Sequence of chain 1.M:
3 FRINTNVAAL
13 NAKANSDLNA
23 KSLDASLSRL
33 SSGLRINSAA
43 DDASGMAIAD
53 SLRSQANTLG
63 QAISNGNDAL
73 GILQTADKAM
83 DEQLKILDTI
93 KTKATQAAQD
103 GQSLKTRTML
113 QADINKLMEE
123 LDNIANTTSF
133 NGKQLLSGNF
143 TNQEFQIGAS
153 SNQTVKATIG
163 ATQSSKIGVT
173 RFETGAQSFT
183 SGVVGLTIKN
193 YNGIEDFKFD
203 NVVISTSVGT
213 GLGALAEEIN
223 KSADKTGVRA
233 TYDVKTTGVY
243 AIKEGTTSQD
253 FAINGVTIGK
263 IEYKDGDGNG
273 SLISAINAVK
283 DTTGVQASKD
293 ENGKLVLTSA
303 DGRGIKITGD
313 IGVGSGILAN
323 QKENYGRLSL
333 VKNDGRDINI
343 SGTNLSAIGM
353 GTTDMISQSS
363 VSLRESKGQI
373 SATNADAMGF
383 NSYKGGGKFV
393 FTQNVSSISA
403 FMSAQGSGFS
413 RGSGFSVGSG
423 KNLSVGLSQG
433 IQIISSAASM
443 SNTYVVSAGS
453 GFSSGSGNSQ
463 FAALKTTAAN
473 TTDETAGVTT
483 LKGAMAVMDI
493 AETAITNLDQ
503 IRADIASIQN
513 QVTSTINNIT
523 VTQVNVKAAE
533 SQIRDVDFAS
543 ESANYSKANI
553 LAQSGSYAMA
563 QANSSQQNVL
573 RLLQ

Binding-site contacts:
Ligand atom C1 contacts residue LYS191 of chain 1.M at 4.4 Å.
Ligand atom C6 contacts residue SER343 of chain 1.M at 3.3 Å.
Ligand atom C1 contacts residue SER343 of chain 1.M at 1.6 Å.
Ligand atom O1A contacts residue SER343 of chain 1.M at 2.2 Å (h-bond).
Ligand atom C7 contacts residue SER343 of chain 1.M at 4.4 Å.
Ligand atom C2 contacts residue SER343 of chain 1.M at 1.4 Å.
Ligand atom O1B contacts residue SER343 of chain 1.M at 2.5 Å (h-bond).
Ligand atom O6 contacts residue SER343 of chain 1.M at 2.2 Å (h-bond).
Ligand atom C4 contacts residue SER343 of chain 1.M at 3.8 Å.
Ligand atom C5 contacts residue SER343 of chain 1.M at 4.1 Å.
Ligand atom C3 contacts residue SER343 of chain 1.M at 2.9 Å.
Ligand atom O8 contacts residue SER343 of chain 1.M at 4.3 Å.
Ligand atom C2 contacts residue GLY344 of chain 1.M at 4.3 Å.
Ligand atom O1A contacts residue GLY344 of chain 1.M at 3.5 Å (h-bond).
Ligand atom C8 contacts residue LYS191 of chain 1.M at 4.5 Å.
Ligand atom C3 contacts residue GLY344 of chain 1.M at 4.4 Å.
Ligand atom C1 contacts residue GLY344 of chain 1.M at 4.4 Å.
Ligand atom O1B contacts residue LYS191 of chain 1.M at 3.2 Å (salt-bridge).
Ligand atom O8 contacts residue LYS191 of chain 1.M at 4.0 Å.

This small molecule binds to this protein.
Small molecule (SMILES): C[C@H](O)[C@H](N)[C@@H]1O[C@](O)(C(=O)O)C[C@H](O)[C@@H]1N